Sequence of chain 2.B:
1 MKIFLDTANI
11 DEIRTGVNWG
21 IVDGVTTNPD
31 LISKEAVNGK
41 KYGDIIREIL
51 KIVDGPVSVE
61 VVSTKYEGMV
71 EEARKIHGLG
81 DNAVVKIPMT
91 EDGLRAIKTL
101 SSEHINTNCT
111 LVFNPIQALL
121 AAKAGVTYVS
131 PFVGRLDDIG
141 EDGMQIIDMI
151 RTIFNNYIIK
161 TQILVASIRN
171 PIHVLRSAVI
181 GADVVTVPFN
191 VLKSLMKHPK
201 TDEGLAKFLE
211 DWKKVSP

Sequence of chain 2.A:
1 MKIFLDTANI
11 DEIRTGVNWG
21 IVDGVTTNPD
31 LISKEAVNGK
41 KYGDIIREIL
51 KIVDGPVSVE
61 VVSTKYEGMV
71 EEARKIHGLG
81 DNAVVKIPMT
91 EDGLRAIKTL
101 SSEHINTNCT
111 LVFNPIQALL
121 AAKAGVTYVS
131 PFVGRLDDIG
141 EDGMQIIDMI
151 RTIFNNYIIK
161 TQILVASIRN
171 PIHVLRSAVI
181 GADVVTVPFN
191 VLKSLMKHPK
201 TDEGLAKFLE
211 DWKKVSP

The small molecule below binds the protein below.
Small molecule (SMILES): O=C(CO)[C@@H](O)[C@H](O)[C@H](O)COP(=O)(O)O

Binding-site contacts:
Ligand atom C4 contacts residue ASN28 of chain 2.A at 3.8 Å.
Ligand atom O5 contacts residue SER167 of chain 2.A at 3.0 Å (h-bond).
Ligand atom C2 contacts residue THR26 of chain 2.A at 4.0 Å.
Ligand atom O1P contacts residue ARG135 of chain 2.A at 2.8 Å (salt-bridge).
Ligand atom C6 contacts residue PHE132 of chain 2.A at 3.5 Å (hydrophobic).
Ligand atom O1 contacts residue THR26 of chain 2.A at 3.7 Å.
Ligand atom C2 contacts residue THR27 of chain 2.A at 3.9 Å.
Ligand atom O1 contacts residue ALA166 of chain 2.A at 3.8 Å.
Ligand atom C1 contacts residue ASN108 of chain 2.A at 4.0 Å.
Ligand atom O3 contacts residue THR26 of chain 2.A at 3.6 Å (h-bond).
Ligand atom C3 contacts residue LYS86 of chain 2.A at 2.5 Å.
Ligand atom C1 contacts residue LYS86 of chain 2.A at 2.5 Å.
Ligand atom O3 contacts residue THR27 of chain 2.A at 3.4 Å (h-bond).
Ligand atom O4 contacts residue PHE132 of chain 2.A at 3.5 Å.
Ligand atom C5 contacts residue ASN28 of chain 2.A at 3.8 Å.
Ligand atom O3 contacts residue ASP6 of chain 2.A at 2.7 Å (salt-bridge).
Ligand atom O4 contacts residue ASN28 of chain 2.A at 2.9 Å (h-bond).
Ligand atom C3 contacts residue THR26 of chain 2.A at 3.8 Å.
Ligand atom C1 contacts residue THR110 of chain 2.A at 3.7 Å.
Ligand atom C1 contacts residue SER130 of chain 2.A at 3.4 Å.
Ligand atom C3 contacts residue ASP6 of chain 2.A at 3.4 Å.
Ligand atom C4 contacts residue PHE132 of chain 2.A at 3.6 Å (hydrophobic).
Ligand atom P contacts residue SER167 of chain 2.A at 3.8 Å.
Ligand atom C5 contacts residue ASP6 of chain 2.A at 3.3 Å.
Ligand atom C4 contacts residue LYS86 of chain 2.A at 3.6 Å.
Ligand atom O3P contacts residue ARG135 of chain 2.A at 2.7 Å (salt-bridge).
Ligand atom O1P contacts residue SER167 of chain 2.A at 2.6 Å (h-bond).
Ligand atom C6 contacts residue SER167 of chain 2.A at 4.0 Å.
Ligand atom O3 contacts residue ASN28 of chain 2.A at 3.5 Å (h-bond).
Ligand atom O4 contacts residue LYS86 of chain 2.A at 3.7 Å.
Ligand atom O5 contacts residue ASP6 of chain 2.A at 2.5 Å (salt-bridge).
Ligand atom O3 contacts residue LYS86 of chain 2.A at 2.7 Å (salt-bridge).
Ligand atom O6 contacts residue SER167 of chain 2.A at 3.6 Å.
Ligand atom C2 contacts residue LYS86 of chain 2.A at 1.4 Å.
Ligand atom P contacts residue ARG135 of chain 2.A at 3.7 Å.
Ligand atom O5 contacts residue ALA166 of chain 2.A at 3.5 Å.
Ligand atom O1 contacts residue LYS86 of chain 2.A at 3.2 Å (salt-bridge).
Ligand atom O1 contacts residue ASN108 of chain 2.A at 3.6 Å (h-bond).
Ligand atom O1 contacts residue SER130 of chain 2.A at 2.9 Å (h-bond).
Ligand atom O1 contacts residue LEU164 of chain 2.A at 3.9 Å.